The protein below binds the small molecule below.
Small molecule (SMILES): OC[C@@]1(O)OC[C@H](O)[C@@H]1O

Binding-site contacts:
Ligand atom C3 contacts residue ILE76 of chain 4.A at 4.5 Å (hydrophobic).
Ligand atom C5 contacts residue ALA226 of chain 4.A at 3.5 Å (hydrophobic).
Ligand atom O2 contacts residue ILE76 of chain 4.A at 3.2 Å (h-bond).
Ligand atom C4 contacts residue SER48 of chain 4.A at 4.5 Å.
Ligand atom O1 contacts residue ILE76 of chain 4.A at 3.5 Å (h-bond).
Ligand atom O4 contacts residue SER48 of chain 4.A at 3.6 Å.
Ligand atom O5 contacts residue SER48 of chain 4.A at 4.1 Å.
Ligand atom O4 contacts residue ALA226 of chain 4.A at 4.3 Å.
Ligand atom C3 contacts residue GLU78 of chain 4.A at 4.1 Å.
Ligand atom C5 contacts residue THR224 of chain 4.A at 4.3 Å.
Ligand atom O2 contacts residue ALA49 of chain 4.A at 3.1 Å.
Ligand atom C5 contacts residue SER48 of chain 4.A at 4.1 Å.
Ligand atom O3 contacts residue ARG254 of chain 4.A at 3.6 Å.
Ligand atom O1 contacts residue ASN46 of chain 4.A at 4.0 Å.
Ligand atom O1 contacts residue MET44 of chain 4.A at 3.0 Å (h-bond).
Ligand atom O4 contacts residue ARG254 of chain 4.A at 4.0 Å.
Ligand atom C4 contacts residue ALA226 of chain 4.A at 4.5 Å (hydrophobic).
Ligand atom C2 contacts residue ILE76 of chain 4.A at 3.6 Å (hydrophobic).
Ligand atom O1 contacts residue GLU78 of chain 4.A at 3.3 Å (salt-bridge).
Ligand atom O2 contacts residue ASN46 of chain 4.A at 4.0 Å.
Ligand atom O3 contacts residue SER48 of chain 4.A at 4.3 Å.
Ligand atom C1 contacts residue GLU78 of chain 4.A at 3.0 Å.
Ligand atom O5 contacts residue ASN46 of chain 4.A at 3.4 Å (h-bond).
Ligand atom O2 contacts residue SER48 of chain 4.A at 3.1 Å (h-bond).
Ligand atom C5 contacts residue ASN46 of chain 4.A at 4.1 Å.
Ligand atom C2 contacts residue GLU78 of chain 4.A at 4.3 Å.
Ligand atom C1 contacts residue MET44 of chain 4.A at 4.3 Å (hydrophobic).
Ligand atom C1 contacts residue PHE77 of chain 4.A at 3.7 Å (hydrophobic).
Ligand atom O4 contacts residue THR224 of chain 4.A at 2.8 Å (h-bond).
Ligand atom C1 contacts residue ILE76 of chain 4.A at 3.0 Å (hydrophobic).
Ligand atom O1 contacts residue PHE77 of chain 4.A at 3.7 Å.
Ligand atom C2 contacts residue SER48 of chain 4.A at 4.4 Å.
Ligand atom C2 contacts residue ASN46 of chain 4.A at 4.3 Å.
Ligand atom O5 contacts residue ALA226 of chain 4.A at 4.2 Å.
Ligand atom C4 contacts residue THR224 of chain 4.A at 3.7 Å.
Ligand atom C2 contacts residue ALA49 of chain 4.A at 4.4 Å (hydrophobic).
Ligand atom O3 contacts residue ILE76 of chain 4.A at 4.4 Å.

Sequence of chain 4.A:
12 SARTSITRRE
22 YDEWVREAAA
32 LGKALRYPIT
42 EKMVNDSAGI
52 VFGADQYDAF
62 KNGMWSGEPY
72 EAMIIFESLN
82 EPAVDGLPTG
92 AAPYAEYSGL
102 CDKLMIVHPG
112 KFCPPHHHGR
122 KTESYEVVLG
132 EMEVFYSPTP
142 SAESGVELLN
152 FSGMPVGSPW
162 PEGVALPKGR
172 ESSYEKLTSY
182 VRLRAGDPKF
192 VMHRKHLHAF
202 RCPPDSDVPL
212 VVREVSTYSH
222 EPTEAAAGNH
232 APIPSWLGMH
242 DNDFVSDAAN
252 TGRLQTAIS